The small molecule below binds the protein below.
Small molecule (SMILES): O=C(Nc1ccnc(Cl)c1)c1ccc2cc(-c3ccccc3)nn2c1

Binding-site contacts:
Ligand atom C15 contacts residue PRO266 of chain 1.B at 3.8 Å (hydrophobic).
Ligand atom C16 contacts residue GLU275 of chain 1.B at 3.1 Å.
Ligand atom C4 contacts residue TYR247 of chain 1.B at 3.3 Å (hydrophobic).
Ligand atom C6 contacts residue GLY279 of chain 1.B at 3.6 Å.
Ligand atom C21 contacts residue LEU229 of chain 1.B at 3.7 Å (hydrophobic).
Ligand atom C7 contacts residue GLY279 of chain 1.B at 3.7 Å.
Ligand atom N12 contacts residue PHE283 of chain 1.B at 3.6 Å.
Ligand atom C3 contacts residue MET267 of chain 1.B at 3.5 Å (hydrophobic).
Ligand atom C15 contacts residue GLU275 of chain 1.B at 3.5 Å.
Ligand atom C8 contacts residue MET267 of chain 1.B at 3.5 Å (hydrophobic).
Ligand atom C2 contacts residue MET267 of chain 1.B at 3.6 Å (hydrophobic).
Ligand atom N5 contacts residue MET267 of chain 1.B at 3.5 Å.
Ligand atom CL25 contacts residue ILE246 of chain 1.B at 3.4 Å.
Ligand atom O11 contacts residue GLN280 of chain 1.B at 3.1 Å (h-bond).
Ligand atom N9 contacts residue TYR247 of chain 1.B at 2.7 Å (h-bond).
Ligand atom C7 contacts residue MET267 of chain 1.B at 3.8 Å (hydrophobic).
Ligand atom CL25 contacts residue SER231 of chain 1.B at 3.4 Å.
Ligand atom C18 contacts residue GLY279 of chain 1.B at 3.7 Å.
Ligand atom C17 contacts residue PRO266 of chain 1.B at 3.3 Å (hydrophobic).
Ligand atom C1 contacts residue PHE283 of chain 1.B at 3.8 Å (hydrophobic).
Ligand atom N9 contacts residue MET267 of chain 1.B at 3.5 Å.
Ligand atom C15 contacts residue VAL276 of chain 1.B at 3.8 Å (hydrophobic).
Ligand atom N22 contacts residue LEU229 of chain 1.B at 3.5 Å.
Ligand atom C14 contacts residue MET267 of chain 1.B at 3.5 Å (hydrophobic).
Ligand atom C1 contacts residue MET267 of chain 1.B at 3.7 Å (hydrophobic).
Ligand atom C10 contacts residue PHE283 of chain 1.B at 3.9 Å (hydrophobic).
Ligand atom CL25 contacts residue TYR78 of chain 1.B at 3.4 Å.
Ligand atom C2 contacts residue PHE283 of chain 1.B at 3.1 Å (hydrophobic).
Ligand atom N5 contacts residue TYR247 of chain 1.B at 3.2 Å (h-bond).
Ligand atom C13 contacts residue GLY279 of chain 1.B at 3.5 Å.
Ligand atom C8 contacts residue TYR247 of chain 1.B at 3.8 Å (hydrophobic).
Ligand atom C16 contacts residue PRO266 of chain 1.B at 3.6 Å (hydrophobic).
Ligand atom C4 contacts residue GLN280 of chain 1.B at 3.4 Å.
Ligand atom C4 contacts residue MET267 of chain 1.B at 3.6 Å (hydrophobic).
Ligand atom C8 contacts residue GLY279 of chain 1.B at 3.4 Å.
Ligand atom C6 contacts residue MET267 of chain 1.B at 3.5 Å (hydrophobic).
Ligand atom C19 contacts residue PHE283 of chain 1.B at 3.7 Å (hydrophobic).
Ligand atom C15 contacts residue LYS272 of chain 1.B at 3.7 Å.
Ligand atom C3 contacts residue PHE283 of chain 1.B at 3.9 Å (hydrophobic).
Ligand atom C13 contacts residue MET267 of chain 1.B at 3.6 Å (hydrophobic).

Sequence of chain 1.B:
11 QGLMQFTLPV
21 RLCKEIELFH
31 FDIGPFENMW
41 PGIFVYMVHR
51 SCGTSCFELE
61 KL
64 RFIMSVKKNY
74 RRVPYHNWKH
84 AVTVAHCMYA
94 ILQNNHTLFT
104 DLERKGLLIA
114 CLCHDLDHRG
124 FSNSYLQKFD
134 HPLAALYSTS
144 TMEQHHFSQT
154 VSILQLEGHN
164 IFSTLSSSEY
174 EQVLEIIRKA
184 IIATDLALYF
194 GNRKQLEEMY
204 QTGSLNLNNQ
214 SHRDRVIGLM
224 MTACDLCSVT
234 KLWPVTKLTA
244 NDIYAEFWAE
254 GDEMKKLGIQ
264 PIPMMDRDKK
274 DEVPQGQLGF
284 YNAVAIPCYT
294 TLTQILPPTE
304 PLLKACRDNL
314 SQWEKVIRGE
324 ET